This protein binds this small molecule.
Small molecule (SMILES): CC(C)(C#Cc1ccc(-c2ccc(Cl)c3c(NS(C)(=O)=O)nn(CC(F)(F)F)c23)c([C@H](Cc2cc(F)cc(F)c2)NC(=O)Cn2nc(C(F)(F)F)c3c2C(F)(F)[C@@H]2C[C@H]32)n1)S(C)(=O)=O

Binding-site contacts:
Ligand atom F26 contacts residue LYS70 of chain 1.A at 3.3 Å.
Ligand atom C49 contacts residue ASP74 of chain 1.A at 3.2 Å.
Ligand atom C21 contacts residue LEU56 of chain 1.A at 3.6 Å (hydrophobic).
Ligand atom C04 contacts residue ASN53 of chain 1.A at 3.4 Å.
Ligand atom F27 contacts residue MET66 of chain 1.A at 3.1 Å.
Ligand atom C37 contacts residue GLN63 of chain 1.A at 3.4 Å.
Ligand atom C02 contacts residue ASN57 of chain 1.A at 3.6 Å.
Ligand atom F26 contacts residue ILE73 of chain 1.A at 3.2 Å.
Ligand atom F64 contacts residue LEU172 of chain 5.A at 3.3 Å.
Ligand atom O57 contacts residue PRO38 of chain 5.A at 3.3 Å.
Ligand atom CL47 contacts residue ASP74 of chain 1.A at 3.3 Å.
Ligand atom C58 contacts residue THR54 of chain 1.A at 3.3 Å.
Ligand atom N06 contacts residue ASN57 of chain 1.A at 2.9 Å (h-bond).
Ligand atom C11 contacts residue TYR130 of chain 1.A at 3.2 Å (hydrophobic).
Ligand atom O59 contacts residue PRO38 of chain 5.A at 3.6 Å.
Ligand atom C12 contacts residue ASN53 of chain 1.A at 3.2 Å.
Ligand atom C28 contacts residue ASN57 of chain 1.A at 3.4 Å.
Ligand atom C23 contacts residue MET66 of chain 1.A at 3.5 Å (hydrophobic).
Ligand atom C24 contacts residue LYS70 of chain 1.A at 3.5 Å.
Ligand atom C16 contacts residue LYS70 of chain 1.A at 3.5 Å.
Ligand atom C44 contacts residue ASN57 of chain 1.A at 3.5 Å.
Ligand atom O51 contacts residue LYS70 of chain 1.A at 3.6 Å (salt-bridge).
Ligand atom O29 contacts residue LYS70 of chain 1.A at 3.3 Å (salt-bridge).
Ligand atom C12 contacts residue TYR130 of chain 1.A at 3.3 Å (hydrophobic).
Ligand atom C12 contacts residue ALA105 of chain 1.A at 3.5 Å (hydrophobic).
Ligand atom C30 contacts residue ASN57 of chain 1.A at 3.5 Å.
Ligand atom C19 contacts residue ASN53 of chain 1.A at 3.5 Å.
Ligand atom C19 contacts residue ASN57 of chain 1.A at 3.6 Å.
Ligand atom F26 contacts residue LEU69 of chain 1.A at 3.5 Å.
Ligand atom F27 contacts residue LEU56 of chain 1.A at 3.2 Å.
Ligand atom F41 contacts residue GLN63 of chain 1.A at 3.1 Å.
Ligand atom C39 contacts residue GLN63 of chain 1.A at 3.0 Å.
Ligand atom F42 contacts residue LYS70 of chain 1.A at 3.0 Å.
Ligand atom C21 contacts residue ASN57 of chain 1.A at 3.1 Å.
Ligand atom C07 contacts residue THR107 of chain 1.A at 3.5 Å.
Ligand atom O57 contacts residue ASN57 of chain 1.A at 2.8 Å (h-bond).
Ligand atom N17 contacts residue LYS70 of chain 1.A at 3.6 Å.
Ligand atom F64 contacts residue ARG173 of chain 5.A at 3.4 Å.
Ligand atom N43 contacts residue ASN57 of chain 1.A at 2.7 Å (h-bond).
Ligand atom O59 contacts residue THR54 of chain 1.A at 3.5 Å (h-bond).

Sequence of chain 1.A:
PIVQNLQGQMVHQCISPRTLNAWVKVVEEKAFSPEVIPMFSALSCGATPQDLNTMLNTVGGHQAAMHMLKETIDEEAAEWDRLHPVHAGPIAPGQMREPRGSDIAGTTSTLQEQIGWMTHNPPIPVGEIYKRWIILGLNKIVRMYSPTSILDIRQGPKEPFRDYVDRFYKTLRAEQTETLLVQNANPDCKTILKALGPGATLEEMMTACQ

Sequence of chain 5.A:
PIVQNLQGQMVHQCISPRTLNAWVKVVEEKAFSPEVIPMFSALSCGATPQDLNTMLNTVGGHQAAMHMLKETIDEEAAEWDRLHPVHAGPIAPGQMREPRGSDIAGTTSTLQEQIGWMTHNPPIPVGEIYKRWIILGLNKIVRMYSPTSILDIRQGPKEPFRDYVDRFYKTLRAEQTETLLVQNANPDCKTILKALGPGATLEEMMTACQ